Sequence of chain 1.A:
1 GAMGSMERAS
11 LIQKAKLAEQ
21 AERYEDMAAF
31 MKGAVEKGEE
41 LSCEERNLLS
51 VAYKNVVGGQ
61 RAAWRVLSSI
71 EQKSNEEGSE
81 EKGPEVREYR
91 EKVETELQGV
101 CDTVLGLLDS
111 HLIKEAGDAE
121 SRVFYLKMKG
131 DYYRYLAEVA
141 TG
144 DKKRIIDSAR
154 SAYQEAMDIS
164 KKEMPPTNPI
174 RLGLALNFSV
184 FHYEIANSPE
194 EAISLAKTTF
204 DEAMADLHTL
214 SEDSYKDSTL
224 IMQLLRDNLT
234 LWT

This protein binds this small molecule.
Small molecule (SMILES): COCC[C@@H]1CCCN1

Sequence of chain 1.C:
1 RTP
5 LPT

Binding-site contacts:
Ligand atom CAE contacts residue THR7 of chain 1.C at 2.5 Å.
Ligand atom CAI contacts residue ILE173 of chain 1.A at 3.9 Å (hydrophobic).
Ligand atom CAF contacts residue LEU5 of chain 1.C at 3.9 Å (hydrophobic).
Ligand atom CAD contacts residue SER50 of chain 1.A at 3.9 Å.
Ligand atom CAI contacts residue LYS127 of chain 1.A at 3.8 Å.
Ligand atom CAG contacts residue PHE124 of chain 1.A at 4.3 Å (hydrophobic).
Ligand atom CAD contacts residue VAL51 of chain 1.A at 3.7 Å (hydrophobic).
Ligand atom CAG contacts residue LEU5 of chain 1.C at 3.8 Å (hydrophobic).
Ligand atom CAB contacts residue THR7 of chain 1.C at 2.8 Å.
Ligand atom CAF contacts residue LYS127 of chain 1.A at 4.0 Å.
Ligand atom CAC contacts residue SER50 of chain 1.A at 3.5 Å.
Ligand atom CAD contacts residue ASN47 of chain 1.A at 3.9 Å.
Ligand atom OAH contacts residue ILE173 of chain 1.A at 4.2 Å.
Ligand atom NAA contacts residue THR7 of chain 1.C at 1.8 Å.
Ligand atom CAC contacts residue ASN47 of chain 1.A at 3.4 Å.
Ligand atom CAF contacts residue THR7 of chain 1.C at 3.5 Å.
Ligand atom CAD contacts residue THR7 of chain 1.C at 3.7 Å.
Ligand atom OAH contacts residue LEU5 of chain 1.C at 4.0 Å.
Ligand atom CAC contacts residue PHE124 of chain 1.A at 3.9 Å (hydrophobic).
Ligand atom OAH contacts residue LYS127 of chain 1.A at 4.3 Å.
Ligand atom OAH contacts residue PHE124 of chain 1.A at 4.3 Å.
Ligand atom CAG contacts residue THR7 of chain 1.C at 4.2 Å.
Ligand atom CAB contacts residue SER50 of chain 1.A at 3.5 Å.
Ligand atom CAF contacts residue PHE124 of chain 1.A at 4.2 Å (hydrophobic).
Ligand atom CAE contacts residue VAL51 of chain 1.A at 4.3 Å (hydrophobic).
Ligand atom CAC contacts residue THR7 of chain 1.C at 4.0 Å.
Ligand atom CAI contacts residue PHE124 of chain 1.A at 3.3 Å (hydrophobic).
Ligand atom CAF contacts residue SER50 of chain 1.A at 4.2 Å.